Sequence of chain 1.A:
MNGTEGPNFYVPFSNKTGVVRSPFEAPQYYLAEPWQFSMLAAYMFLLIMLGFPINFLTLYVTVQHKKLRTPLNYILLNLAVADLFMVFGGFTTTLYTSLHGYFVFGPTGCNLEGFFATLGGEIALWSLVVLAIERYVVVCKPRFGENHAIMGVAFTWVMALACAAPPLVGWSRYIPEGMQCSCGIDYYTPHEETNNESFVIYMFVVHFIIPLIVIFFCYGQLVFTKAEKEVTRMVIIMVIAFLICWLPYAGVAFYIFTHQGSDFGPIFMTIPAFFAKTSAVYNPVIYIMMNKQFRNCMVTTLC

A protein and the small-molecule ligand that binds it are described below.
Small molecule (SMILES): CC1=C(/C=C/C(C)=C/C=C/C(C)=C/C=O)C(C)(C)CCC1

Binding-site contacts:
Ligand atom C14 contacts residue LYS296 of chain 1.A at 2.3 Å.
Ligand atom C14 contacts residue ALA117 of chain 1.A at 3.6 Å (hydrophobic).
Ligand atom C13 contacts residue ALA117 of chain 1.A at 3.9 Å (hydrophobic).
Ligand atom C12 contacts residue CYS187 of chain 1.A at 3.9 Å (hydrophobic).
Ligand atom C18 contacts residue GLU122 of chain 1.A at 3.5 Å.
Ligand atom C4 contacts residue TRP265 of chain 1.A at 4.0 Å (hydrophobic).
Ligand atom C18 contacts residue THR118 of chain 1.A at 3.8 Å.
Ligand atom C15 contacts residue LYS296 of chain 1.A at 1.3 Å.
Ligand atom C14 contacts residue GLU113 of chain 1.A at 3.8 Å.
Ligand atom C20 contacts residue TYR268 of chain 1.A at 3.6 Å (hydrophobic).
Ligand atom C5 contacts residue GLU122 of chain 1.A at 3.6 Å.
Ligand atom C11 contacts residue THR118 of chain 1.A at 3.9 Å.
Ligand atom C9 contacts residue THR118 of chain 1.A at 3.4 Å.
Ligand atom C15 contacts residue GLU113 of chain 1.A at 3.6 Å.
Ligand atom C19 contacts residue ILE189 of chain 1.A at 4.0 Å (hydrophobic).
Ligand atom C6 contacts residue GLU122 of chain 1.A at 3.9 Å.
Ligand atom C19 contacts residue THR118 of chain 1.A at 3.7 Å.
Ligand atom C16 contacts residue MET207 of chain 1.A at 3.7 Å (hydrophobic).
Ligand atom C19 contacts residue TYR191 of chain 1.A at 3.4 Å (hydrophobic).
Ligand atom C3 contacts residue TRP265 of chain 1.A at 3.9 Å (hydrophobic).
Ligand atom C15 contacts residue ALA292 of chain 1.A at 3.5 Å (hydrophobic).
Ligand atom C13 contacts residue LYS296 of chain 1.A at 3.6 Å.
Ligand atom C3 contacts residue PHE212 of chain 1.A at 4.0 Å (hydrophobic).
Ligand atom C3 contacts residue PHE261 of chain 1.A at 4.0 Å (hydrophobic).
Ligand atom C8 contacts residue TRP265 of chain 1.A at 3.9 Å (hydrophobic).
Ligand atom C15 contacts residue SER186 of chain 1.A at 3.8 Å.
Ligand atom C16 contacts residue GLU122 of chain 1.A at 3.8 Å.
Ligand atom C4 contacts residue PHE261 of chain 1.A at 3.7 Å (hydrophobic).
Ligand atom C18 contacts residue GLY121 of chain 1.A at 3.4 Å.
Ligand atom C12 contacts residue ALA117 of chain 1.A at 3.5 Å (hydrophobic).
Ligand atom C9 contacts residue TYR268 of chain 1.A at 3.9 Å (hydrophobic).
Ligand atom C13 contacts residue CYS187 of chain 1.A at 3.8 Å (hydrophobic).
Ligand atom C11 contacts residue TYR268 of chain 1.A at 3.7 Å (hydrophobic).
Ligand atom C4 contacts residue GLU122 of chain 1.A at 3.9 Å.
Ligand atom C19 contacts residue TYR268 of chain 1.A at 3.7 Å (hydrophobic).
Ligand atom C2 contacts residue PHE212 of chain 1.A at 3.5 Å (hydrophobic).
Ligand atom C10 contacts residue THR118 of chain 1.A at 3.0 Å.
Ligand atom C16 contacts residue HIS211 of chain 1.A at 4.0 Å.
Ligand atom C20 contacts residue ALA292 of chain 1.A at 3.7 Å (hydrophobic).
Ligand atom C14 contacts residue CYS187 of chain 1.A at 3.8 Å (hydrophobic).